Sequence of chain 1.D:
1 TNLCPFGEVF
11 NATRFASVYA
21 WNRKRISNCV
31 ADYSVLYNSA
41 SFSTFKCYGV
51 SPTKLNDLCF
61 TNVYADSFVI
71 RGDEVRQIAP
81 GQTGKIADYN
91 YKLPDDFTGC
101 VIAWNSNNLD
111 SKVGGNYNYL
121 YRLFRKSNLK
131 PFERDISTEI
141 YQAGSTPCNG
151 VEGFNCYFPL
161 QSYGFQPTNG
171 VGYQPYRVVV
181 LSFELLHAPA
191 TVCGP

Binding-site contacts:
Ligand atom C4 contacts residue ASN38 of chain 1.D at 4.4 Å.
Ligand atom O4 contacts residue ASN38 of chain 1.D at 3.4 Å (h-bond).
Ligand atom C7 contacts residue GLY7 of chain 1.D at 3.8 Å.
Ligand atom C8 contacts residue PHE10 of chain 1.D at 3.8 Å (hydrophobic).
Ligand atom C2 contacts residue ASN11 of chain 1.D at 2.5 Å.
Ligand atom C1 contacts residue ASN11 of chain 1.D at 1.4 Å.
Ligand atom O3 contacts residue VAL35 of chain 1.D at 3.1 Å (h-bond).
Ligand atom C8 contacts residue VAL35 of chain 1.D at 3.6 Å (hydrophobic).
Ligand atom C7 contacts residue VAL35 of chain 1.D at 3.5 Å (hydrophobic).
Ligand atom C7 contacts residue PHE6 of chain 1.D at 4.2 Å (hydrophobic).
Ligand atom C8 contacts residue PHE6 of chain 1.D at 3.2 Å (hydrophobic).
Ligand atom C5 contacts residue ASN11 of chain 1.D at 3.7 Å.
Ligand atom O5 contacts residue ASN11 of chain 1.D at 2.4 Å (h-bond).
Ligand atom C8 contacts residue LEU36 of chain 1.D at 3.9 Å (hydrophobic).
Ligand atom O7 contacts residue GLY7 of chain 1.D at 3.7 Å.
Ligand atom C3 contacts residue ASN38 of chain 1.D at 4.2 Å.
Ligand atom C3 contacts residue ASN11 of chain 1.D at 3.8 Å.
Ligand atom C4 contacts residue ASN11 of chain 1.D at 4.2 Å.
Ligand atom C3 contacts residue VAL35 of chain 1.D at 3.8 Å (hydrophobic).
Ligand atom O7 contacts residue VAL35 of chain 1.D at 4.0 Å.
Ligand atom O6 contacts residue ASN11 of chain 1.D at 4.3 Å.
Ligand atom C7 contacts residue PHE10 of chain 1.D at 4.3 Å (hydrophobic).
Ligand atom C7 contacts residue ASN11 of chain 1.D at 4.0 Å.
Ligand atom C8 contacts residue GLY7 of chain 1.D at 3.7 Å.
Ligand atom C2 contacts residue VAL35 of chain 1.D at 4.4 Å (hydrophobic).
Ligand atom N2 contacts residue ASN11 of chain 1.D at 3.0 Å (h-bond).
Ligand atom N2 contacts residue VAL35 of chain 1.D at 3.7 Å.
Ligand atom N2 contacts residue PHE10 of chain 1.D at 3.9 Å.
Ligand atom O7 contacts residue ASN11 of chain 1.D at 4.4 Å.

The small molecule below binds the protein below.
Small molecule (SMILES): CC(=O)N[C@@H]1[C@@H](O)[C@H](O)[C@@H](CO)O[C@H]1O